Binding-site contacts:
Ligand atom C1 contacts residue ASN273 of chain 1.C at 1.5 Å.
Ligand atom C7 contacts residue ASN273 of chain 1.C at 3.1 Å.
Ligand atom O7 contacts residue ASN273 of chain 1.C at 3.3 Å (h-bond).
Ligand atom N2 contacts residue ASN273 of chain 1.C at 2.7 Å (h-bond).
Ligand atom C8 contacts residue ASN273 of chain 1.C at 4.2 Å.
Ligand atom C4 contacts residue ASN273 of chain 1.C at 4.3 Å.
Ligand atom C3 contacts residue ASN273 of chain 1.C at 3.8 Å.
Ligand atom C5 contacts residue ASN273 of chain 1.C at 3.8 Å.
Ligand atom C2 contacts residue ASN273 of chain 1.C at 2.5 Å.
Ligand atom O5 contacts residue ASN273 of chain 1.C at 2.5 Å (h-bond).

Sequence of chain 1.C:
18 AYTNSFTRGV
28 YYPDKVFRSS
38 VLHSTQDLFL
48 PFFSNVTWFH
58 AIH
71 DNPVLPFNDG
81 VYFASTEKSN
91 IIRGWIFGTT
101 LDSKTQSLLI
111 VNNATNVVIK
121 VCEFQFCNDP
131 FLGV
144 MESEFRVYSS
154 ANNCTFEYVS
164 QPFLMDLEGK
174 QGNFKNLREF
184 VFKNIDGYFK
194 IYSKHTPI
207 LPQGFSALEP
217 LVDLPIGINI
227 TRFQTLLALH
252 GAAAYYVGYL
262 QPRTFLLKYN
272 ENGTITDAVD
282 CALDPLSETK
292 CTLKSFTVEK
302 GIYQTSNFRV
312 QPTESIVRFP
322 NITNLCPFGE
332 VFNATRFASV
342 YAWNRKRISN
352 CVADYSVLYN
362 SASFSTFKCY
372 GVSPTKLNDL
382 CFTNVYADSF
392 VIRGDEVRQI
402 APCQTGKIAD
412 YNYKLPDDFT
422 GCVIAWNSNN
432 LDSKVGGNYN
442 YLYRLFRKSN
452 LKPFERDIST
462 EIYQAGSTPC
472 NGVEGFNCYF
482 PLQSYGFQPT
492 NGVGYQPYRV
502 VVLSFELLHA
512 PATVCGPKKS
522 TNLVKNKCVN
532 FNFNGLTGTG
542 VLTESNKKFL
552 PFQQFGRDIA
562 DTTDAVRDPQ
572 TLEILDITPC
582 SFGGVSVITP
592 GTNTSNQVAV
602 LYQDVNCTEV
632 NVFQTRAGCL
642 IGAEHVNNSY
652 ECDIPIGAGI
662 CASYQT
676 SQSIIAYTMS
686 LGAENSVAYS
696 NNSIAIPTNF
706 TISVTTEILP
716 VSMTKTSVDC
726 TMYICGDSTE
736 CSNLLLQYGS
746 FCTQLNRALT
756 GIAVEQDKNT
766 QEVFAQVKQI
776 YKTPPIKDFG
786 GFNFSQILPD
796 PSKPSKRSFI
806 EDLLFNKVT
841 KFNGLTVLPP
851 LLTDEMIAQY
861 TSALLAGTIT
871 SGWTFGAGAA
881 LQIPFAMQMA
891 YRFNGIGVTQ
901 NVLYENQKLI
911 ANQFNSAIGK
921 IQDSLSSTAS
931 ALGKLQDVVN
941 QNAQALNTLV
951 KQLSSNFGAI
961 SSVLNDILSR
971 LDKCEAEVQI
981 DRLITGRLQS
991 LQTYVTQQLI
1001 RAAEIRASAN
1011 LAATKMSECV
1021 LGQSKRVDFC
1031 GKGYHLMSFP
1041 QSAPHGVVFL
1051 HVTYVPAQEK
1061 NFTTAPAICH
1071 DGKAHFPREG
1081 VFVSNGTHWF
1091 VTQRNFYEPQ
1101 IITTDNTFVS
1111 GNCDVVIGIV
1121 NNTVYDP

This small molecule binds to this protein.
Small molecule (SMILES): CC(=O)N[C@@H]1[C@@H](O)[C@H](O)[C@@H](CO)O[C@H]1O